Binding-site contacts:
Ligand atom N7 contacts residue GLY389 of chain 2.A at 3.5 Å.
Ligand atom C5 contacts residue ILE306 of chain 2.A at 3.6 Å (hydrophobic).
Ligand atom C2 contacts residue GLU417 of chain 2.A at 3.4 Å.
Ligand atom C2 contacts residue CYS307 of chain 2.A at 3.0 Å (hydrophobic).
Ligand atom C4 contacts residue MOA1 of chain 2.C at 3.5 Å.
Ligand atom O5' contacts residue GLY341 of chain 2.A at 3.5 Å.
Ligand atom O2' contacts residue MOA1 of chain 2.C at 3.4 Å.
Ligand atom C2' contacts residue ASP340 of chain 2.A at 3.7 Å.
Ligand atom C5 contacts residue MSE390 of chain 2.A at 3.6 Å.
Ligand atom O2P contacts residue SER305 of chain 2.A at 2.7 Å (h-bond).
Ligand atom O3P contacts residue GLY342 of chain 2.A at 2.8 Å (h-bond).
Ligand atom C6 contacts residue MOA1 of chain 2.C at 3.6 Å.
Ligand atom O3P contacts residue GLY304 of chain 2.A at 3.5 Å.
Ligand atom C2 contacts residue MOA1 of chain 2.C at 2.8 Å.
Ligand atom O2' contacts residue ASP340 of chain 2.A at 2.5 Å (salt-bridge).
Ligand atom O6 contacts residue GLY389 of chain 2.A at 3.1 Å.
Ligand atom O3' contacts residue ALA49 of chain 2.A at 3.6 Å.
Ligand atom N1 contacts residue GLU417 of chain 2.A at 2.7 Å (salt-bridge).
Ligand atom N3 contacts residue CYS307 of chain 2.A at 3.7 Å.
Ligand atom N7 contacts residue MSE51 of chain 2.A at 3.6 Å.
Ligand atom C4' contacts residue ASP340 of chain 2.A at 3.6 Å.
Ligand atom O3' contacts residue ASP340 of chain 2.A at 2.5 Å (salt-bridge).
Ligand atom C8 contacts residue MSE51 of chain 2.A at 3.5 Å.
Ligand atom O6 contacts residue MSE390 of chain 2.A at 3.2 Å (h-bond).
Ligand atom C5' contacts residue TYR387 of chain 2.A at 3.7 Å (hydrophobic).
Ligand atom O2P contacts residue SER364 of chain 2.A at 3.0 Å (h-bond).
Ligand atom O1P contacts residue GLY363 of chain 2.A at 3.0 Å (h-bond).
Ligand atom P contacts residue SER305 of chain 2.A at 3.7 Å.
Ligand atom N1 contacts residue MOA1 of chain 2.C at 2.9 Å (h-bond).
Ligand atom N3 contacts residue MOA1 of chain 2.C at 3.1 Å.
Ligand atom O1P contacts residue SER364 of chain 2.A at 3.6 Å (h-bond).
Ligand atom N7 contacts residue MSE390 of chain 2.A at 2.9 Å (h-bond).
Ligand atom C5 contacts residue MOA1 of chain 2.C at 3.7 Å.
Ligand atom O3P contacts residue SER305 of chain 2.A at 2.9 Å (h-bond).
Ligand atom O6 contacts residue GLY418 of chain 2.A at 3.3 Å.
Ligand atom O3' contacts residue MSE361 of chain 2.A at 3.7 Å.
Ligand atom O2P contacts residue TYR387 of chain 2.A at 2.4 Å (h-bond).
Ligand atom O6 contacts residue GLY391 of chain 2.A at 2.7 Å (h-bond).
Ligand atom C3' contacts residue ASP340 of chain 2.A at 3.5 Å.
Ligand atom O5' contacts residue GLY304 of chain 2.A at 3.5 Å.

This small molecule binds to this protein.
Small molecule (SMILES): O=c1[nH]cnc2c1ncn2[C@@H]1O[C@H](COP(=O)(O)O)[C@@H](O)[C@H]1O

Sequence of chain 2.A:
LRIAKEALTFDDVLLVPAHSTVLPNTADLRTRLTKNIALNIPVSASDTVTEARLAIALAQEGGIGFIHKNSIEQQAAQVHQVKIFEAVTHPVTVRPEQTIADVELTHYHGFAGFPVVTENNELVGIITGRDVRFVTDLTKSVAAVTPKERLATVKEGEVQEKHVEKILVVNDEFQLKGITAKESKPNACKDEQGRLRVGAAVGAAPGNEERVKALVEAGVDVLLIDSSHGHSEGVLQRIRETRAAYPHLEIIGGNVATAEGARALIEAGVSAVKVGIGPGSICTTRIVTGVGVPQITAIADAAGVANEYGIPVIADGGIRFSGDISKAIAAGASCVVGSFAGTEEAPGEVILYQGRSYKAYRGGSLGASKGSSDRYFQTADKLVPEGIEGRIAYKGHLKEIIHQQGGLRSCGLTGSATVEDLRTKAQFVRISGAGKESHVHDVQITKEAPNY